Binding-site contacts:
Ligand atom C22 contacts residue SER240 of chain 1.D at 4.0 Å.
Ligand atom C8 contacts residue HEM1 of chain 1.M at 4.1 Å.
Ligand atom C15 contacts residue PHE84 of chain 1.D at 3.6 Å (hydrophobic).
Ligand atom C25 contacts residue HEM1 of chain 1.M at 3.5 Å.
Ligand atom C11 contacts residue LEU94 of chain 1.D at 4.1 Å (hydrophobic).
Ligand atom C18 contacts residue PHE84 of chain 1.D at 3.7 Å (hydrophobic).
Ligand atom C25 contacts residue VAL291 of chain 1.D at 4.0 Å (hydrophobic).
Ligand atom O26 contacts residue LEU94 of chain 1.D at 3.0 Å.
Ligand atom O17 contacts residue PHE296 of chain 1.D at 3.6 Å.
Ligand atom C1 contacts residue PHE84 of chain 1.D at 4.2 Å (hydrophobic).
Ligand atom C15 contacts residue PHE296 of chain 1.D at 4.1 Å (hydrophobic).
Ligand atom O24 contacts residue LEU94 of chain 1.D at 3.5 Å.
Ligand atom C14 contacts residue SER295 of chain 1.D at 4.3 Å.
Ligand atom O16 contacts residue LEU396 of chain 1.D at 3.7 Å.
Ligand atom C23 contacts residue THR248 of chain 1.D at 3.4 Å.
Ligand atom C27 contacts residue ILE397 of chain 1.D at 3.8 Å (hydrophobic).
Ligand atom O17 contacts residue PHE84 of chain 1.D at 3.8 Å.
Ligand atom C20 contacts residue LEU179 of chain 1.D at 3.4 Å (hydrophobic).
Ligand atom C7 contacts residue ALA244 of chain 1.D at 4.0 Å (hydrophobic).
Ligand atom C23 contacts residue HEM1 of chain 1.M at 4.1 Å.
Ligand atom C8 contacts residue ALA244 of chain 1.D at 3.8 Å (hydrophobic).
Ligand atom C15 contacts residue SER295 of chain 1.D at 4.0 Å.
Ligand atom C20 contacts residue ILE243 of chain 1.D at 4.3 Å (hydrophobic).
Ligand atom O17 contacts residue LEU94 of chain 1.D at 3.7 Å.
Ligand atom C15 contacts residue LEU396 of chain 1.D at 4.3 Å (hydrophobic).
Ligand atom C27 contacts residue VAL291 of chain 1.D at 3.8 Å (hydrophobic).
Ligand atom C4 contacts residue LEU179 of chain 1.D at 3.8 Å (hydrophobic).
Ligand atom C12 contacts residue VAL291 of chain 1.D at 4.3 Å (hydrophobic).
Ligand atom C20 contacts residue MET178 of chain 1.D at 3.7 Å (hydrophobic).
Ligand atom C15 contacts residue MET83 of chain 1.D at 4.1 Å (hydrophobic).
Ligand atom C22 contacts residue LEU94 of chain 1.D at 4.3 Å (hydrophobic).
Ligand atom C23 contacts residue ALA244 of chain 1.D at 3.6 Å (hydrophobic).
Ligand atom O21 contacts residue ILE243 of chain 1.D at 3.5 Å.
Ligand atom O26 contacts residue HEM1 of chain 1.M at 3.7 Å.
Ligand atom O24 contacts residue HEM1 of chain 1.M at 3.3 Å.
Ligand atom C6 contacts residue LEU94 of chain 1.D at 4.3 Å (hydrophobic).
Ligand atom C9 contacts residue HEM1 of chain 1.M at 3.9 Å.
Ligand atom C2 contacts residue LEU396 of chain 1.D at 4.2 Å (hydrophobic).
Ligand atom O21 contacts residue SER240 of chain 1.D at 4.1 Å.
Ligand atom C1 contacts residue LEU396 of chain 1.D at 4.2 Å (hydrophobic).

The small molecule below binds the protein below.
Small molecule (SMILES): CC[C@H]1OC(=O)[C@H](C)[C@@H](O)[C@H](C)[C@@H](O)[C@@H](C)C[C@@H](C)C(=O)[C@H](C)[C@@H](O)[C@H]1C

Sequence of chain 1.D:
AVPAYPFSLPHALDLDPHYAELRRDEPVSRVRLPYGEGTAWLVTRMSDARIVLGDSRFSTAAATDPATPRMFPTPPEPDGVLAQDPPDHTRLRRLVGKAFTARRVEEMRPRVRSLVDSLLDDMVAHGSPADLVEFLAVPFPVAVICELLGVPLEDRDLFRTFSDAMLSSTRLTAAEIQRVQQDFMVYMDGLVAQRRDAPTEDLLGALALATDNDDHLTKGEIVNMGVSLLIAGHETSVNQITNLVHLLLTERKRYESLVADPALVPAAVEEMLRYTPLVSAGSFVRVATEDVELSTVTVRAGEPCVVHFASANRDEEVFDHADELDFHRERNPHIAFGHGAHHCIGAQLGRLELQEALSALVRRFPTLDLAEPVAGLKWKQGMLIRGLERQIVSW